Sequence of chain 2.D:
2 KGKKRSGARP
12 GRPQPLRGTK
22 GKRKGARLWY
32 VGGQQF

Binding-site contacts:
Ligand atom P contacts residue GLU207 of chain 2.B at 3.4 Å.
Ligand atom O3' contacts residue THR5 of chain 23.B at 3.1 Å (h-bond).
Ligand atom OP1 contacts residue ARG28 of chain 2.D at 2.7 Å (salt-bridge).
Ligand atom C5 contacts residue ALA7 of chain 23.B at 2.7 Å (hydrophobic).
Ligand atom N6 contacts residue ASP217 of chain 2.B at 2.8 Å (salt-bridge).
Ligand atom C6 contacts residue ALA7 of chain 23.B at 2.7 Å (hydrophobic).
Ligand atom C4' contacts residue GLY6 of chain 23.B at 3.1 Å.
Ligand atom C3' contacts residue THR5 of chain 23.B at 3.2 Å.
Ligand atom OP1 contacts residue PHE211 of chain 2.B at 2.1 Å.
Ligand atom C4' contacts residue THR5 of chain 23.B at 2.6 Å.
Ligand atom P contacts residue TYR31 of chain 2.D at 3.5 Å.
Ligand atom P contacts residue ARG420 of chain 3.B at 2.5 Å.
Ligand atom N6 contacts residue GLY26 of chain 2.D at 3.1 Å.
Ligand atom C8 contacts residue ALA27 of chain 2.D at 2.0 Å (hydrophobic).
Ligand atom C5 contacts residue GLY26 of chain 2.D at 3.5 Å.
Ligand atom O5' contacts residue TYR31 of chain 2.D at 2.2 Å (h-bond).
Ligand atom O5' contacts residue ARG420 of chain 3.B at 2.9 Å (salt-bridge).
Ligand atom C5 contacts residue ALA27 of chain 2.D at 2.9 Å (hydrophobic).
Ligand atom C3' contacts residue GLY6 of chain 23.B at 3.2 Å.
Ligand atom N7 contacts residue GLY26 of chain 2.D at 2.7 Å.
Ligand atom N7 contacts residue ALA27 of chain 2.D at 1.6 Å.
Ligand atom C5' contacts residue ARG28 of chain 2.D at 2.8 Å.
Ligand atom OP1 contacts residue THR418 of chain 3.B at 3.2 Å.
Ligand atom OP1 contacts residue ARG420 of chain 3.B at 2.4 Å (salt-bridge).
Ligand atom N9 contacts residue ALA27 of chain 2.D at 3.1 Å.
Ligand atom N6 contacts residue ALA27 of chain 2.D at 3.2 Å (h-bond).
Ligand atom OP2 contacts residue ARG420 of chain 3.B at 3.4 Å (salt-bridge).
Ligand atom O3' contacts residue GLY6 of chain 23.B at 2.3 Å (h-bond).
Ligand atom C4' contacts residue ARG420 of chain 3.B at 3.4 Å.
Ligand atom OP2 contacts residue GLU207 of chain 2.B at 2.0 Å (salt-bridge).
Ligand atom C1' contacts residue GLY6 of chain 23.B at 2.9 Å.
Ligand atom O5' contacts residue ARG28 of chain 2.D at 3.1 Å (salt-bridge).
Ligand atom P contacts residue ARG28 of chain 2.D at 3.4 Å.
Ligand atom O4' contacts residue ARG420 of chain 3.B at 3.2 Å (salt-bridge).
Ligand atom O4' contacts residue GLY6 of chain 23.B at 2.9 Å.
Ligand atom O3' contacts residue TYR31 of chain 2.D at 3.2 Å (h-bond).
Ligand atom O3' contacts residue ARG420 of chain 3.B at 1.7 Å (salt-bridge).
Ligand atom C5' contacts residue THR5 of chain 23.B at 3.1 Å.
Ligand atom C8 contacts residue ARG28 of chain 2.D at 3.1 Å.
Ligand atom C5' contacts residue TYR31 of chain 2.D at 3.0 Å (hydrophobic).

This small molecule binds to this protein.
Small molecule (SMILES): N=c1ccn([C@H]2C[C@H](O)[C@@H](CO[P](=O)(O)O[C@H]3C[C@H](n4cnc5c(N)ncnc54)O[C@@H]3CO[P](=O)(O)O[C@H]3C[C@H](n4cnc5c(N)ncnc54)O[C@@H]3CO[P](=O)(O)O[C@H]3C[C@H](n4cnc5c(N)ncnc54)O[C@@H]3COP(=O)(O)O)O2)c(=O)[nH]1

Sequence of chain 3.B:
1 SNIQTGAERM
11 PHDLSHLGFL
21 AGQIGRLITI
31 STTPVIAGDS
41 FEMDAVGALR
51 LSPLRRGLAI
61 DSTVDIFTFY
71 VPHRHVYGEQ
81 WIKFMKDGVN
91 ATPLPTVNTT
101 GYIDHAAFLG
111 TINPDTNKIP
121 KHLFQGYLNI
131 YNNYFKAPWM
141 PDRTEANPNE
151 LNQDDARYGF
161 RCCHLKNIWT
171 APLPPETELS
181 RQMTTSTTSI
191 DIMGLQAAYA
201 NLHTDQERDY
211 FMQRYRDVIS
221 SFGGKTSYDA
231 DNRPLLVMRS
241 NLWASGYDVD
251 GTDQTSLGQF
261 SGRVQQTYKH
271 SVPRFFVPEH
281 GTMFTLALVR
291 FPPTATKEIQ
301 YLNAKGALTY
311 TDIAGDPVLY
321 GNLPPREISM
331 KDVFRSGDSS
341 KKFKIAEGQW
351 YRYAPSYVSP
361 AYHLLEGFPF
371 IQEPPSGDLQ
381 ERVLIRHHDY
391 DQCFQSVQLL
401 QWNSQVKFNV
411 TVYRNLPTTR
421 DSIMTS

Sequence of chain 2.B:
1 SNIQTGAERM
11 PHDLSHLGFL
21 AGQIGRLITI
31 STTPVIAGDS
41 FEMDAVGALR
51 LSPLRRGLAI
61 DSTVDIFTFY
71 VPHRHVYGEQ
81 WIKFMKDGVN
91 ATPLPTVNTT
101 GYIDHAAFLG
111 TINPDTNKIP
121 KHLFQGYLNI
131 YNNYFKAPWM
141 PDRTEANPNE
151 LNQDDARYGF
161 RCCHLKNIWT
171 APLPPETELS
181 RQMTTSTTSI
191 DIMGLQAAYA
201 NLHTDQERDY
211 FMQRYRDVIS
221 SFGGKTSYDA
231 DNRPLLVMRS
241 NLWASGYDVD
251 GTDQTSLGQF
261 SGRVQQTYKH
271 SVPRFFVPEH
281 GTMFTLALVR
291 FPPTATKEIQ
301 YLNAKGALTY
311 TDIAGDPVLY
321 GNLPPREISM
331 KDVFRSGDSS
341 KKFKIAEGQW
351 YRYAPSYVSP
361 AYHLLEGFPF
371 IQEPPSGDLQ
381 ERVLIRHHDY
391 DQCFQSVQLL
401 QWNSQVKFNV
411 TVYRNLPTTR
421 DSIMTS

Sequence of chain 23.B:
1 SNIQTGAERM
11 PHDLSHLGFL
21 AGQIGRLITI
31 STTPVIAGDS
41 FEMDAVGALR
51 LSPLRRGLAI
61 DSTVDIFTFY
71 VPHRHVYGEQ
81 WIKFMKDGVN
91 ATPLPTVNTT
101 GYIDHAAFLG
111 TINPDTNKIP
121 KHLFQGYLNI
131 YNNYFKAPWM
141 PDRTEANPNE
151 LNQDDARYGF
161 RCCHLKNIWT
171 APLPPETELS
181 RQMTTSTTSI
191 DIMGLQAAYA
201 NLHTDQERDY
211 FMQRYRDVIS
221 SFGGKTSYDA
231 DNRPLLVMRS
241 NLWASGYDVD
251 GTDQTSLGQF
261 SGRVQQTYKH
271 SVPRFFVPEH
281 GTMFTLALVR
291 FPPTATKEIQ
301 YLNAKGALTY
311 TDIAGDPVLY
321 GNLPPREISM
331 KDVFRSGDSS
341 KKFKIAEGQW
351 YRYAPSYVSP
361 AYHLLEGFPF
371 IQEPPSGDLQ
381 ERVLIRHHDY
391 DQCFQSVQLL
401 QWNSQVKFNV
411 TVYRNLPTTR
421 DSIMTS